Binding-site contacts:
Ligand atom O6 contacts residue GLY283 of chain 3.A at 3.2 Å.
Ligand atom C2 contacts residue CYS201 of chain 3.A at 3.1 Å (hydrophobic).
Ligand atom O5' contacts residue GLY235 of chain 3.A at 3.6 Å.
Ligand atom N7 contacts residue MET284 of chain 3.A at 3.0 Å (h-bond).
Ligand atom C6 contacts residue 6Q91 of chain 3.B at 3.2 Å.
Ligand atom O6 contacts residue GLY319 of chain 3.A at 3.4 Å.
Ligand atom N7 contacts residue GLY283 of chain 3.A at 3.6 Å.
Ligand atom O2P contacts residue SER258 of chain 3.A at 3.2 Å (h-bond).
Ligand atom O6 contacts residue MET284 of chain 3.A at 3.2 Å (h-bond).
Ligand atom N3 contacts residue CYS201 of chain 3.A at 3.6 Å.
Ligand atom O5' contacts residue GLY198 of chain 3.A at 3.5 Å.
Ligand atom O2' contacts residue ASP234 of chain 3.A at 2.6 Å (salt-bridge).
Ligand atom O3' contacts residue ASP234 of chain 3.A at 2.5 Å (salt-bridge).
Ligand atom C6 contacts residue GLU318 of chain 3.A at 3.7 Å.
Ligand atom C4 contacts residue ILE200 of chain 3.A at 3.7 Å (hydrophobic).
Ligand atom O2' contacts residue 6Q91 of chain 3.B at 3.4 Å.
Ligand atom C2 contacts residue GLU318 of chain 3.A at 3.4 Å.
Ligand atom N1 contacts residue 6Q91 of chain 3.B at 3.5 Å (h-bond).
Ligand atom O3P contacts residue SER199 of chain 3.A at 2.9 Å (h-bond).
Ligand atom O3P contacts residue GLY236 of chain 3.A at 2.9 Å (h-bond).
Ligand atom O1P contacts residue TYR281 of chain 3.A at 2.6 Å (h-bond).
Ligand atom O6 contacts residue 6Q91 of chain 3.B at 3.2 Å (h-bond).
Ligand atom C3' contacts residue ASP234 of chain 3.A at 3.4 Å.
Ligand atom O6 contacts residue GLY285 of chain 3.A at 2.7 Å (h-bond).
Ligand atom O3P contacts residue GLY198 of chain 3.A at 3.5 Å.
Ligand atom O2P contacts residue GLY257 of chain 3.A at 2.9 Å (h-bond).
Ligand atom C2 contacts residue 6Q91 of chain 3.B at 3.2 Å.
Ligand atom O3' contacts residue SER68 of chain 3.A at 2.8 Å (h-bond).
Ligand atom O1P contacts residue SER199 of chain 3.A at 2.8 Å (h-bond).
Ligand atom C8 contacts residue MET70 of chain 3.A at 3.7 Å (hydrophobic).
Ligand atom C5' contacts residue TYR281 of chain 3.A at 3.5 Å (hydrophobic).
Ligand atom N7 contacts residue ILE200 of chain 3.A at 3.6 Å.
Ligand atom N1 contacts residue GLU318 of chain 3.A at 2.6 Å (salt-bridge).
Ligand atom O1P contacts residue SER258 of chain 3.A at 3.1 Å (h-bond).
Ligand atom C4' contacts residue ASP234 of chain 3.A at 3.5 Å.
Ligand atom O3' contacts residue MET255 of chain 3.A at 3.6 Å (h-bond).
Ligand atom N3 contacts residue 6Q91 of chain 3.B at 3.1 Å.
Ligand atom C4 contacts residue 6Q91 of chain 3.B at 3.5 Å.
Ligand atom C3' contacts residue SER68 of chain 3.A at 3.6 Å.
Ligand atom C5 contacts residue ILE200 of chain 3.A at 3.5 Å (hydrophobic).

Sequence of chain 3.A:
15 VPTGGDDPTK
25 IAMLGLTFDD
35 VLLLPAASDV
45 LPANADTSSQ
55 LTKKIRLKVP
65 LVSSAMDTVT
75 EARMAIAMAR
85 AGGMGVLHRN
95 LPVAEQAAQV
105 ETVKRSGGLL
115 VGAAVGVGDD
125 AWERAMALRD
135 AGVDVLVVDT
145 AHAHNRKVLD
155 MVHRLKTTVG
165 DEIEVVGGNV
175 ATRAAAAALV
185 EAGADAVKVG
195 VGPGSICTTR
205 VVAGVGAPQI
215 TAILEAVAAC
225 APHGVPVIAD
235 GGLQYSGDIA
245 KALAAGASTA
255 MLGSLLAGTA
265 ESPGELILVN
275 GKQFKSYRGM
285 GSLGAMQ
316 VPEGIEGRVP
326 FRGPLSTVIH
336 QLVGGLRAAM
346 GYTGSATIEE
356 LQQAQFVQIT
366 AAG

This protein binds this small molecule.
Small molecule (SMILES): O=c1[nH]cnc2c1ncn2[C@@H]1O[C@H](COP(=O)(O)O)[C@@H](O)[C@H]1O